Sequence of chain 1.A:
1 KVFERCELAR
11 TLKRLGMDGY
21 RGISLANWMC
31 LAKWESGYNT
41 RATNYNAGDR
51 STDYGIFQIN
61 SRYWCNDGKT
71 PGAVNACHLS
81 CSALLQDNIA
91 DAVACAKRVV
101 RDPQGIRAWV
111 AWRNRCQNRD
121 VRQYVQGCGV

The protein below binds the small molecule below.
Small molecule (SMILES): CC(=O)N[C@H]1CO[C@H](CO)[C@@H](O[C@@H]2O[C@H](CO)[C@H](O)[C@H](O)[C@H]2O)[C@@H]1O

Binding-site contacts:
Ligand atom O7 contacts residue ASN60 of chain 1.A at 2.8 Å (h-bond).
Ligand atom C6 contacts residue TYR63 of chain 1.A at 3.3 Å (hydrophobic).
Ligand atom C4 contacts residue TYR63 of chain 1.A at 3.8 Å (hydrophobic).
Ligand atom O3 contacts residue ALA108 of chain 1.A at 3.8 Å.
Ligand atom O6 contacts residue TYR63 of chain 1.A at 2.8 Å.
Ligand atom C8 contacts residue GLN58 of chain 1.A at 3.5 Å.
Ligand atom C7 contacts residue TRP64 of chain 1.A at 3.5 Å (hydrophobic).
Ligand atom C2 contacts residue GOL1 of chain 1.D at 2.4 Å.
Ligand atom C4 contacts residue ASP102 of chain 1.A at 3.4 Å.
Ligand atom O4 contacts residue GAL2 of chain 1.C at 2.4 Å (h-bond).
Ligand atom C5 contacts residue NAG1 of chain 1.C at 3.3 Å.
Ligand atom C5 contacts residue GOL1 of chain 1.D at 3.5 Å.
Ligand atom O2 contacts residue GAL2 of chain 1.C at 2.4 Å (h-bond).
Ligand atom C1 contacts residue ALA108 of chain 1.A at 3.8 Å (hydrophobic).
Ligand atom C5 contacts residue GAL2 of chain 1.C at 3.8 Å.
Ligand atom N2 contacts residue ALA108 of chain 1.A at 3.0 Å (h-bond).
Ligand atom C8 contacts residue TRP109 of chain 1.A at 3.1 Å (hydrophobic).
Ligand atom C7 contacts residue GOL1 of chain 1.D at 3.3 Å.
Ligand atom C2 contacts residue GAL2 of chain 1.C at 2.8 Å.
Ligand atom C2 contacts residue ALA108 of chain 1.A at 3.7 Å (hydrophobic).
Ligand atom O6 contacts residue ASP102 of chain 1.A at 3.6 Å.
Ligand atom C6 contacts residue TRP64 of chain 1.A at 3.6 Å (hydrophobic).
Ligand atom O4 contacts residue ASP102 of chain 1.A at 2.5 Å (salt-bridge).
Ligand atom C6 contacts residue ASP102 of chain 1.A at 3.4 Å.
Ligand atom C1 contacts residue NAG1 of chain 1.C at 3.8 Å.
Ligand atom O3 contacts residue GAL2 of chain 1.C at 3.4 Å (h-bond).
Ligand atom C2 contacts residue GLN104 of chain 1.A at 3.7 Å.
Ligand atom O3 contacts residue TRP64 of chain 1.A at 3.2 Å (h-bond).
Ligand atom C4 contacts residue GAL2 of chain 1.C at 3.5 Å.
Ligand atom C1 contacts residue GOL1 of chain 1.D at 1.4 Å.
Ligand atom O5 contacts residue GOL1 of chain 1.D at 2.2 Å (h-bond).
Ligand atom O7 contacts residue ILE59 of chain 1.A at 3.6 Å.
Ligand atom O3 contacts residue GLN104 of chain 1.A at 3.6 Å (h-bond).
Ligand atom C1 contacts residue GAL2 of chain 1.C at 3.2 Å.
Ligand atom O7 contacts residue TRP64 of chain 1.A at 2.9 Å.
Ligand atom C3 contacts residue GOL1 of chain 1.D at 3.7 Å.
Ligand atom O7 contacts residue GOL1 of chain 1.D at 3.5 Å (h-bond).
Ligand atom N2 contacts residue GOL1 of chain 1.D at 2.8 Å (h-bond).
Ligand atom O4 contacts residue GLN104 of chain 1.A at 3.1 Å (h-bond).
Ligand atom C3 contacts residue GLN104 of chain 1.A at 3.7 Å.